Binding-site contacts:
Ligand atom N2 contacts residue ASN19 of chain 5.P at 4.0 Å.
Ligand atom C7 contacts residue TYR17 of chain 5.P at 4.3 Å (hydrophobic).
Ligand atom O5 contacts residue ASN19 of chain 5.P at 2.9 Å (h-bond).
Ligand atom C7 contacts residue ALA18 of chain 5.P at 4.4 Å (hydrophobic).
Ligand atom C8 contacts residue TYR17 of chain 5.P at 3.4 Å (hydrophobic).
Ligand atom C2 contacts residue ASN19 of chain 5.P at 3.6 Å.
Ligand atom C5 contacts residue ASN19 of chain 5.P at 3.6 Å.
Ligand atom C3 contacts residue ASN19 of chain 5.P at 4.4 Å.
Ligand atom C1 contacts residue ASN19 of chain 5.P at 2.3 Å.
Ligand atom O7 contacts residue ALA18 of chain 5.P at 4.3 Å.
Ligand atom C8 contacts residue ALA18 of chain 5.P at 4.0 Å (hydrophobic).

Sequence of chain 5.P:
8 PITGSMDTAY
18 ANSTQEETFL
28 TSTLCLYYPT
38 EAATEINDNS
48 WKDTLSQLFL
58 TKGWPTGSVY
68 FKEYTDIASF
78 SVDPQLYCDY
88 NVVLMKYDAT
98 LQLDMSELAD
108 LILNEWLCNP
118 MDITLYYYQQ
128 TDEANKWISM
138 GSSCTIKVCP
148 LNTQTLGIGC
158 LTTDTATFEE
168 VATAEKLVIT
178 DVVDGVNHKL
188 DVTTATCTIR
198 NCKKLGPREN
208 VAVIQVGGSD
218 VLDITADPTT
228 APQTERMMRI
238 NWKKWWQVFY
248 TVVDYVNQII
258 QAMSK

The small molecule below binds the protein below.
Small molecule (SMILES): CC(=O)N[C@H]1[C@H](O[C@H]2[C@H](O)[C@@H](NC(C)=O)CO[C@@H]2CO)O[C@H](CO)[C@@H](O)[C@@H]1O